Binding-site contacts:
Ligand atom O6 contacts residue ILE56 of chain 1.B at 3.7 Å.
Ligand atom C8 contacts residue TRP79 of chain 1.B at 3.9 Å (hydrophobic).
Ligand atom O7 contacts residue ASN65 of chain 1.B at 3.5 Å (h-bond).
Ligand atom C4 contacts residue ASN65 of chain 1.B at 4.2 Å.
Ligand atom C1 contacts residue ASN65 of chain 1.B at 1.4 Å.
Ligand atom C5 contacts residue ILE56 of chain 1.B at 4.3 Å (hydrophobic).
Ligand atom N2 contacts residue ASN65 of chain 1.B at 3.0 Å (h-bond).
Ligand atom O6 contacts residue LYS61 of chain 1.B at 3.6 Å (salt-bridge).
Ligand atom C2 contacts residue ASN65 of chain 1.B at 2.5 Å.
Ligand atom C6 contacts residue ILE56 of chain 1.B at 4.0 Å (hydrophobic).
Ligand atom O5 contacts residue ILE56 of chain 1.B at 3.6 Å.
Ligand atom C8 contacts residue ASN65 of chain 1.B at 4.3 Å.
Ligand atom O5 contacts residue ASN65 of chain 1.B at 2.3 Å (h-bond).
Ligand atom C5 contacts residue ASN65 of chain 1.B at 3.6 Å.
Ligand atom C7 contacts residue ASN65 of chain 1.B at 3.4 Å.
Ligand atom C1 contacts residue ILE56 of chain 1.B at 4.5 Å (hydrophobic).
Ligand atom C3 contacts residue ASN65 of chain 1.B at 3.8 Å.

The protein below binds the small molecule below.
Small molecule (SMILES): CC(=O)N[C@@H]1[C@@H](O)[C@H](O)[C@@H](CO)O[C@H]1O

Sequence of chain 1.B:
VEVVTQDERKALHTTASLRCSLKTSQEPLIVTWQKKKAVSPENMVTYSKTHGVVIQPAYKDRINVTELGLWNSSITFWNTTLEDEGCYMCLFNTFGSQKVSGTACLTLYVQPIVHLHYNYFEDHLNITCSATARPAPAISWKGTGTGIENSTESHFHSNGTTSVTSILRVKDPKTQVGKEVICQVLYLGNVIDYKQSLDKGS